This small molecule binds to this protein.
Small molecule (SMILES): Cc1cccc(O)c1

Sequence of chain 1.I:
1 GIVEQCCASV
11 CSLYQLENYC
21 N

Sequence of chain 1.B:
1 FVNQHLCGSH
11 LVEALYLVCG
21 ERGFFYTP

Sequence of chain 1.J:
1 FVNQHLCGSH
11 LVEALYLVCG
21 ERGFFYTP

Sequence of chain 1.D:
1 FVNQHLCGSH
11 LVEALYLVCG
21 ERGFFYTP

Binding-site contacts:
Ligand atom C2 contacts residue CYS11 of chain 1.I at 4.0 Å (hydrophobic).
Ligand atom C4 contacts residue LEU11 of chain 1.J at 4.0 Å (hydrophobic).
Ligand atom C1 contacts residue LEU11 of chain 1.J at 4.1 Å (hydrophobic).
Ligand atom O1 contacts residue VAL10 of chain 1.I at 3.3 Å.
Ligand atom C2 contacts residue LEU16 of chain 1.I at 4.4 Å (hydrophobic).
Ligand atom C7 contacts residue ALA14 of chain 1.J at 3.7 Å (hydrophobic).
Ligand atom C4 contacts residue HIS5 of chain 1.B at 4.0 Å.
Ligand atom C1 contacts residue CYS11 of chain 1.I at 3.9 Å (hydrophobic).
Ligand atom C5 contacts residue CYS6 of chain 1.I at 4.2 Å (hydrophobic).
Ligand atom C6 contacts residue CYS7 of chain 1.J at 4.0 Å (hydrophobic).
Ligand atom C3 contacts residue HIS5 of chain 1.B at 3.6 Å.
Ligand atom C7 contacts residue HIS5 of chain 1.B at 3.5 Å.
Ligand atom C3 contacts residue LEU11 of chain 1.J at 4.3 Å (hydrophobic).
Ligand atom C5 contacts residue LEU6 of chain 1.B at 4.1 Å (hydrophobic).
Ligand atom C2 contacts residue HIS5 of chain 1.B at 4.1 Å.
Ligand atom C6 contacts residue CYS6 of chain 1.I at 3.0 Å (hydrophobic).
Ligand atom C5 contacts residue LEU11 of chain 1.J at 3.7 Å (hydrophobic).
Ligand atom C5 contacts residue HIS10 of chain 1.J at 4.2 Å.
Ligand atom C1 contacts residue CYS6 of chain 1.I at 3.2 Å (hydrophobic).
Ligand atom O1 contacts residue SER9 of chain 1.I at 3.3 Å (h-bond).
Ligand atom C5 contacts residue CYS7 of chain 1.J at 4.1 Å (hydrophobic).
Ligand atom C5 contacts residue HIS5 of chain 1.B at 4.4 Å.
Ligand atom C2 contacts residue LEU11 of chain 1.J at 4.4 Å (hydrophobic).
Ligand atom C4 contacts residue HIS10 of chain 1.J at 4.1 Å.
Ligand atom O1 contacts residue CYS11 of chain 1.I at 2.8 Å (h-bond).
Ligand atom O1 contacts residue CYS6 of chain 1.I at 2.6 Å (h-bond).
Ligand atom C7 contacts residue LEU17 of chain 1.D at 3.4 Å (hydrophobic).
Ligand atom C1 contacts residue VAL10 of chain 1.I at 4.4 Å (hydrophobic).
Ligand atom C6 contacts residue LEU11 of chain 1.J at 3.8 Å (hydrophobic).
Ligand atom C7 contacts residue LEU16 of chain 1.I at 3.7 Å (hydrophobic).
Ligand atom C3 contacts residue LEU16 of chain 1.I at 4.3 Å (hydrophobic).